Binding-site contacts:
Ligand atom CG1 contacts residue LEU71 of chain 1.C at 3.7 Å (hydrophobic).
Ligand atom CA contacts residue LEU71 of chain 1.C at 3.4 Å (hydrophobic).
Ligand atom CD1 contacts residue ILE67 of chain 1.C at 3.3 Å (hydrophobic).
Ligand atom N contacts residue VAL25 of chain 1.C at 2.8 Å (h-bond).
Ligand atom NH2 contacts residue PRO64 of chain 1.C at 2.8 Å (h-bond).
Ligand atom CB contacts residue SER69 of chain 1.C at 3.6 Å.
Ligand atom OG1 contacts residue VAL25 of chain 1.C at 3.7 Å.
Ligand atom N contacts residue SO41 of chain 1.K at 3.1 Å (h-bond).
Ligand atom NH2 contacts residue LEU65 of chain 1.C at 3.7 Å.
Ligand atom CG contacts residue VAL27 of chain 1.C at 3.8 Å (hydrophobic).
Ligand atom C contacts residue LEU71 of chain 1.C at 3.6 Å (hydrophobic).
Ligand atom O contacts residue SER69 of chain 1.C at 3.5 Å (h-bond).
Ligand atom CA contacts residue VAL25 of chain 1.C at 3.5 Å (hydrophobic).
Ligand atom CA contacts residue VAL25 of chain 1.C at 3.7 Å (hydrophobic).
Ligand atom N contacts residue SER69 of chain 1.C at 2.9 Å (h-bond).
Ligand atom O contacts residue VAL25 of chain 1.C at 3.7 Å.
Ligand atom CG2 contacts residue VAL27 of chain 1.C at 3.7 Å (hydrophobic).
Ligand atom N contacts residue LEU71 of chain 1.C at 2.9 Å (h-bond).
Ligand atom CA contacts residue VAL27 of chain 1.C at 3.6 Å (hydrophobic).
Ligand atom N contacts residue SO41 of chain 1.J at 2.8 Å (h-bond).
Ligand atom NH1 contacts residue ILE67 of chain 1.C at 2.8 Å (h-bond).
Ligand atom CG2 contacts residue VAL25 of chain 1.C at 3.7 Å (hydrophobic).
Ligand atom OG1 contacts residue SO41 of chain 1.K at 2.9 Å (h-bond).
Ligand atom CB contacts residue SO41 of chain 1.J at 3.7 Å.
Ligand atom C contacts residue VAL25 of chain 1.C at 3.6 Å (hydrophobic).
Ligand atom CG1 contacts residue LEU77 of chain 1.C at 3.7 Å (hydrophobic).
Ligand atom O contacts residue VAL27 of chain 1.C at 3.0 Å (h-bond).
Ligand atom O contacts residue LYS26 of chain 1.C at 3.1 Å.
Ligand atom CA contacts residue SO41 of chain 1.J at 3.5 Å.
Ligand atom CZ contacts residue PRO64 of chain 1.C at 3.7 Å (hydrophobic).
Ligand atom CB contacts residue SO41 of chain 1.K at 3.5 Å.
Ligand atom CB contacts residue VAL25 of chain 1.C at 3.6 Å (hydrophobic).
Ligand atom CD contacts residue PRO20 of chain 1.C at 3.7 Å (hydrophobic).
Ligand atom CA contacts residue SER69 of chain 1.C at 3.7 Å.
Ligand atom NH1 contacts residue LEU65 of chain 1.C at 3.6 Å.
Ligand atom OG1 contacts residue LYS24 of chain 1.C at 3.4 Å.
Ligand atom O contacts residue LEU71 of chain 1.C at 2.8 Å (h-bond).
Ligand atom CD1 contacts residue THR68 of chain 1.C at 3.6 Å.
Ligand atom O contacts residue SO41 of chain 1.K at 3.3 Å (h-bond).
Ligand atom O contacts residue SER70 of chain 1.C at 3.2 Å.

The protein below binds the small molecule below.
Small molecule (SMILES): CC[C@H](C)[C@H](NC(=O)[C@@H]1CCCN1C(=O)[C@@H](NC(=O)[C@@H](NC(=O)[C@H](CCCN=C(N)N)NC(=O)[C@H](C)N)[C@@H](C)O)[C@@H](C)CC)C(=O)N[C@H](C(=O)N[C@@H](CCCN=C(N)N)C(=O)N[C@@H](CCC(=O)O)C(=O)O)[C@@H](C)O

Sequence of chain 1.C:
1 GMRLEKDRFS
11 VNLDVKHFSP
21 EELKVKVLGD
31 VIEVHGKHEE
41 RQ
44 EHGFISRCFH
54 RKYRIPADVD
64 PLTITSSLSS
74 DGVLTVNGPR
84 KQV